Binding-site contacts:
Ligand atom C04 contacts residue DMS1 of chain 1.F at 3.9 Å.
Ligand atom C12 contacts residue GLY169 of chain 1.A at 3.8 Å.
Ligand atom F08 contacts residue ILE393 of chain 1.A at 4.0 Å.
Ligand atom F09 contacts residue DMS1 of chain 1.E at 4.2 Å.
Ligand atom N01 contacts residue ASP124 of chain 1.A at 2.8 Å (salt-bridge).
Ligand atom N01 contacts residue THR311 of chain 1.A at 3.9 Å.
Ligand atom F10 contacts residue DMS1 of chain 1.F at 4.2 Å.
Ligand atom F10 contacts residue GLY169 of chain 1.A at 4.2 Å.
Ligand atom F08 contacts residue ILE389 of chain 1.A at 4.3 Å.
Ligand atom C04 contacts residue PHE283 of chain 1.A at 4.0 Å (hydrophobic).
Ligand atom C02 contacts residue SER127 of chain 1.A at 4.1 Å.
Ligand atom C12 contacts residue DMS1 of chain 1.E at 3.9 Å.
Ligand atom C02 contacts residue ASP308 of chain 1.A at 3.5 Å.
Ligand atom N01 contacts residue GLY310 of chain 1.A at 3.9 Å.
Ligand atom F08 contacts residue ILE391 of chain 1.A at 3.2 Å.
Ligand atom C02 contacts residue GLY126 of chain 1.A at 3.3 Å.
Ligand atom C02 contacts residue ASP124 of chain 1.A at 3.1 Å.
Ligand atom C11 contacts residue DMS1 of chain 1.F at 3.8 Å.
Ligand atom C06 contacts residue GLY169 of chain 1.A at 4.2 Å.
Ligand atom C12 contacts residue DMS1 of chain 1.F at 3.7 Å.
Ligand atom C03 contacts residue ASP308 of chain 1.A at 3.5 Å.
Ligand atom C11 contacts residue DMS1 of chain 1.E at 3.6 Å.
Ligand atom C04 contacts residue GLY126 of chain 1.A at 3.1 Å.
Ligand atom C11 contacts residue GLY169 of chain 1.A at 3.3 Å.
Ligand atom C05 contacts residue PHE283 of chain 1.A at 3.9 Å (hydrophobic).
Ligand atom F09 contacts residue ILE389 of chain 1.A at 3.9 Å.
Ligand atom C05 contacts residue GLY126 of chain 1.A at 4.1 Å.
Ligand atom N01 contacts residue ASP308 of chain 1.A at 2.7 Å (salt-bridge).
Ligand atom C02 contacts residue TYR168 of chain 1.A at 4.4 Å (hydrophobic).
Ligand atom C04 contacts residue ASP308 of chain 1.A at 3.5 Å.
Ligand atom C06 contacts residue DMS1 of chain 1.F at 3.9 Å.
Ligand atom C05 contacts residue ASP308 of chain 1.A at 4.3 Å.
Ligand atom C03 contacts residue GLY126 of chain 1.A at 3.6 Å.
Ligand atom C05 contacts residue DMS1 of chain 1.F at 4.0 Å.
Ligand atom N01 contacts residue GLY126 of chain 1.A at 3.9 Å.
Ligand atom F09 contacts residue GLY169 of chain 1.A at 3.3 Å.
Ligand atom C05 contacts residue ILE306 of chain 1.A at 4.2 Å (hydrophobic).
Ligand atom C03 contacts residue DMS1 of chain 1.F at 3.8 Å.
Ligand atom C12 contacts residue ASP308 of chain 1.A at 4.2 Å.
Ligand atom C07 contacts residue GLY169 of chain 1.A at 4.1 Å.

Sequence of chain 1.A:
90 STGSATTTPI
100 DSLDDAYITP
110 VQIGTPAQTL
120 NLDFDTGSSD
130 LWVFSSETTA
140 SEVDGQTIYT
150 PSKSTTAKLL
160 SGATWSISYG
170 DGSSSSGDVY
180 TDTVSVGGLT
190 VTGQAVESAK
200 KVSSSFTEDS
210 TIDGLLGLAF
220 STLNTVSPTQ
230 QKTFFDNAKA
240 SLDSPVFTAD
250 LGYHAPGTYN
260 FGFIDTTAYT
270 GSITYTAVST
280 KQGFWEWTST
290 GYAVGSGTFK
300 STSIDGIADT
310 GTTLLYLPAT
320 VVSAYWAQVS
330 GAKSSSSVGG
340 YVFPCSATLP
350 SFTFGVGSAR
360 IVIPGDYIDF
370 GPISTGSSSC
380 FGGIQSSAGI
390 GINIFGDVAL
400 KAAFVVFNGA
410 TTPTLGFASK

A small-molecule ligand and the protein it binds are described below.
Small molecule (SMILES): NCc1ccc(C(F)(F)F)cc1